Sequence of chain 1.D:
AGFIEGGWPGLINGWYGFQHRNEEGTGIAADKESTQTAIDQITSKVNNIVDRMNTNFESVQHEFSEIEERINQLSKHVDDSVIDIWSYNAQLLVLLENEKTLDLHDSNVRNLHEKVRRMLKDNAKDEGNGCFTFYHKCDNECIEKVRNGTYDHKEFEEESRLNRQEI

Binding-site contacts:
Ligand atom N2 contacts residue ASN23 of chain 1.A at 2.9 Å (h-bond).
Ligand atom C7 contacts residue ASN23 of chain 1.A at 3.5 Å.
Ligand atom C8 contacts residue SER22 of chain 1.A at 3.2 Å.
Ligand atom O7 contacts residue SER22 of chain 1.A at 3.8 Å.
Ligand atom C1 contacts residue ASN23 of chain 1.A at 1.4 Å.
Ligand atom C7 contacts residue SER22 of chain 1.A at 3.6 Å.
Ligand atom C4 contacts residue ASN23 of chain 1.A at 4.1 Å.
Ligand atom C3 contacts residue ASN23 of chain 1.A at 3.8 Å.
Ligand atom O5 contacts residue ASN23 of chain 1.A at 2.3 Å (h-bond).
Ligand atom C2 contacts residue ASN23 of chain 1.A at 2.4 Å.
Ligand atom O5 contacts residue LYS15 of chain 1.A at 4.4 Å.
Ligand atom O7 contacts residue ASN23 of chain 1.A at 3.8 Å.
Ligand atom C8 contacts residue ARG58 of chain 1.D at 3.3 Å.
Ligand atom N2 contacts residue SER22 of chain 1.A at 4.4 Å.
Ligand atom C5 contacts residue ASN23 of chain 1.A at 3.6 Å.

A protein and the small-molecule ligand that binds it are described below.
Small molecule (SMILES): CC(=O)N[C@H]1[C@H](O[C@H]2[C@H](O)[C@@H](NC(C)=O)CO[C@@H]2CO)O[C@H](CO)[C@@H](O)[C@@H]1O

Sequence of chain 1.A:
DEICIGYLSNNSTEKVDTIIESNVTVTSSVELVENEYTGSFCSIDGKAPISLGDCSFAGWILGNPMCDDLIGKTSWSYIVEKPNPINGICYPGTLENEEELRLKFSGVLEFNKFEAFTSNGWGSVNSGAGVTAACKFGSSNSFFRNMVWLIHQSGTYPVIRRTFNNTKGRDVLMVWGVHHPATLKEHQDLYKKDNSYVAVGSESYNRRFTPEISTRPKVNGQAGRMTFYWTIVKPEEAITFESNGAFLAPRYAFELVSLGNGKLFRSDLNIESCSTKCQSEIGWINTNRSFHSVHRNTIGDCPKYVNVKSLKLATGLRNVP